Sequence of chain 1.B:
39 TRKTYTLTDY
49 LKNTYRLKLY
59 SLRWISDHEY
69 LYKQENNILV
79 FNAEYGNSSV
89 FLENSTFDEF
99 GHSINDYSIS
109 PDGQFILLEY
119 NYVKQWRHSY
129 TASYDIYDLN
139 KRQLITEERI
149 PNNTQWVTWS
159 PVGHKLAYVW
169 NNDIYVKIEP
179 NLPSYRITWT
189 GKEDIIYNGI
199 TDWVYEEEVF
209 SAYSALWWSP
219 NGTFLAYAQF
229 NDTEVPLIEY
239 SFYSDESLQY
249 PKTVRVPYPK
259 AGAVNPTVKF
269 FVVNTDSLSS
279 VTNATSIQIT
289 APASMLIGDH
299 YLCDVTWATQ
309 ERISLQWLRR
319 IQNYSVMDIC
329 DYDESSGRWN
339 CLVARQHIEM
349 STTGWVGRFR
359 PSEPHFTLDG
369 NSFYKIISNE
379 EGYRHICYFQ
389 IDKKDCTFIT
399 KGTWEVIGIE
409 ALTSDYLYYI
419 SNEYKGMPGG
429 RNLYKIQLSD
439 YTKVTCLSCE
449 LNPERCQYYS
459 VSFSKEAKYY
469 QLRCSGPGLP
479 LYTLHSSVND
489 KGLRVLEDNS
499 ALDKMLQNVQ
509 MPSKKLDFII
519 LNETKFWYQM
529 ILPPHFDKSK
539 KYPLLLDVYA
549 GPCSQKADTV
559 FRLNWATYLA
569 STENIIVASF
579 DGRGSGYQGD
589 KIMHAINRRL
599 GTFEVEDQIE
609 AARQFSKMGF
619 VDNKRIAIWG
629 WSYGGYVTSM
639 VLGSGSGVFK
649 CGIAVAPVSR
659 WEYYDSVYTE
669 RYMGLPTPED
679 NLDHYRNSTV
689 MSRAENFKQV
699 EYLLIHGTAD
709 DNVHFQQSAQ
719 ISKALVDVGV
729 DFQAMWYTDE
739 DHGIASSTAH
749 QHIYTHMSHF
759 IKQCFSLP

Binding-site contacts:
Ligand atom C1 contacts residue ASN75 of chain 1.B at 2.9 Å.
Ligand atom C6 contacts residue GLU73 of chain 1.B at 4.2 Å.
Ligand atom N2 contacts residue GLU91 of chain 1.B at 4.5 Å.
Ligand atom C2 contacts residue ASN75 of chain 1.B at 3.6 Å.
Ligand atom C8 contacts residue ASN75 of chain 1.B at 4.4 Å.
Ligand atom N2 contacts residue ASN75 of chain 1.B at 3.1 Å (h-bond).
Ligand atom N2 contacts residue ASN92 of chain 1.B at 2.9 Å (h-bond).
Ligand atom C1 contacts residue ASN92 of chain 1.B at 1.4 Å.
Ligand atom C5 contacts residue GLU73 of chain 1.B at 3.3 Å.
Ligand atom O5 contacts residue GLU73 of chain 1.B at 3.1 Å (salt-bridge).
Ligand atom C6 contacts residue ASN74 of chain 1.B at 4.3 Å.
Ligand atom O5 contacts residue ASN92 of chain 1.B at 2.4 Å (h-bond).
Ligand atom C4 contacts residue GLU73 of chain 1.B at 4.4 Å.
Ligand atom C4 contacts residue ASN92 of chain 1.B at 4.2 Å.
Ligand atom O5 contacts residue ASN75 of chain 1.B at 4.1 Å.
Ligand atom C3 contacts residue ASN92 of chain 1.B at 3.8 Å.
Ligand atom C5 contacts residue ASN92 of chain 1.B at 3.7 Å.
Ligand atom C3 contacts residue GLU73 of chain 1.B at 4.2 Å.
Ligand atom C7 contacts residue ASN92 of chain 1.B at 4.0 Å.
Ligand atom C2 contacts residue ASN92 of chain 1.B at 2.5 Å.
Ligand atom C7 contacts residue ASN75 of chain 1.B at 4.2 Å.
Ligand atom O5 contacts residue ASN74 of chain 1.B at 4.3 Å.
Ligand atom C8 contacts residue GLU73 of chain 1.B at 3.3 Å.
Ligand atom N2 contacts residue GLU73 of chain 1.B at 3.6 Å (salt-bridge).
Ligand atom C2 contacts residue GLU73 of chain 1.B at 3.9 Å.
Ligand atom O6 contacts residue ASN74 of chain 1.B at 3.0 Å (h-bond).
Ligand atom C7 contacts residue GLU73 of chain 1.B at 3.6 Å.
Ligand atom O6 contacts residue GLU73 of chain 1.B at 3.9 Å.
Ligand atom C1 contacts residue GLU73 of chain 1.B at 2.8 Å.

The small molecule below binds the protein below.
Small molecule (SMILES): CC(=O)N[C@@H]1[C@@H](O)[C@H](O)[C@@H](CO)O[C@H]1O